Sequence of chain 1.C:
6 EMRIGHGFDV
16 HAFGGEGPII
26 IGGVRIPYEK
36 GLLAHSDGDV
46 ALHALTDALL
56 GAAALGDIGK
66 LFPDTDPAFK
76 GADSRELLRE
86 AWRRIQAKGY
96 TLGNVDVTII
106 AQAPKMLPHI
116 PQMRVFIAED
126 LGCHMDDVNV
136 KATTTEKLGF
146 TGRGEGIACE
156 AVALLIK

Binding-site contacts:
Ligand atom O2B contacts residue GLY144 of chain 1.C at 3.4 Å.
Ligand atom O3B contacts residue GLY144 of chain 1.B at 3.2 Å.
Ligand atom O1B contacts residue ARG148 of chain 1.A at 3.0 Å (salt-bridge).
Ligand atom O2A contacts residue GLY144 of chain 1.A at 3.3 Å.
Ligand atom O1B contacts residue GLY144 of chain 1.A at 3.4 Å.
Ligand atom C7 contacts residue PHE13 of chain 1.B at 4.2 Å (hydrophobic).
Ligand atom O1 contacts residue GLY144 of chain 1.A at 4.1 Å.
Ligand atom PA contacts residue GLY144 of chain 1.A at 4.0 Å.
Ligand atom PA contacts residue PHE145 of chain 1.A at 3.9 Å.
Ligand atom O3B contacts residue ARG148 of chain 1.A at 3.0 Å (salt-bridge).
Ligand atom PB contacts residue GLY144 of chain 1.B at 4.1 Å.
Ligand atom O3B contacts residue PHE145 of chain 1.A at 3.9 Å.
Ligand atom C2 contacts residue PHE145 of chain 1.A at 4.1 Å (hydrophobic).
Ligand atom O3A contacts residue PHE145 of chain 1.C at 3.5 Å (h-bond).
Ligand atom O3A contacts residue GLY144 of chain 1.C at 3.3 Å.
Ligand atom C9 contacts residue PHE145 of chain 1.B at 3.6 Å (hydrophobic).
Ligand atom C1 contacts residue PHE145 of chain 1.A at 4.2 Å (hydrophobic).
Ligand atom O2B contacts residue ARG148 of chain 1.C at 2.7 Å (salt-bridge).
Ligand atom C9 contacts residue THR146 of chain 1.C at 4.2 Å.
Ligand atom PA contacts residue GLY144 of chain 1.B at 3.8 Å.
Ligand atom PB contacts residue ARG148 of chain 1.B at 3.9 Å.
Ligand atom C1 contacts residue PHE145 of chain 1.C at 3.4 Å (hydrophobic).
Ligand atom C10 contacts residue PHE145 of chain 1.C at 4.1 Å (hydrophobic).
Ligand atom C9 contacts residue THR140 of chain 1.C at 3.6 Å.
Ligand atom O1B contacts residue PHE145 of chain 1.C at 4.1 Å.
Ligand atom O2B contacts residue PHE145 of chain 1.B at 4.1 Å.
Ligand atom PB contacts residue GLY144 of chain 1.C at 4.0 Å.
Ligand atom PB contacts residue ARG148 of chain 1.C at 3.6 Å.
Ligand atom O1A contacts residue PHE145 of chain 1.B at 3.1 Å (h-bond).
Ligand atom O2A contacts residue GLY144 of chain 1.B at 3.6 Å.
Ligand atom O3B contacts residue PHE145 of chain 1.B at 4.1 Å.
Ligand atom O2A contacts residue PHE145 of chain 1.A at 2.7 Å (h-bond).
Ligand atom O3B contacts residue ARG148 of chain 1.B at 3.1 Å (salt-bridge).
Ligand atom PB contacts residue ARG148 of chain 1.A at 4.0 Å.
Ligand atom O2B contacts residue ARG148 of chain 1.B at 2.7 Å (salt-bridge).
Ligand atom O1 contacts residue PHE145 of chain 1.C at 3.2 Å.
Ligand atom O1A contacts residue GLY144 of chain 1.B at 3.3 Å.
Ligand atom O1B contacts residue ARG148 of chain 1.C at 2.6 Å (salt-bridge).
Ligand atom O3A contacts residue GLY144 of chain 1.A at 3.9 Å.
Ligand atom PB contacts residue GLY144 of chain 1.A at 4.1 Å.

Sequence of chain 1.A:
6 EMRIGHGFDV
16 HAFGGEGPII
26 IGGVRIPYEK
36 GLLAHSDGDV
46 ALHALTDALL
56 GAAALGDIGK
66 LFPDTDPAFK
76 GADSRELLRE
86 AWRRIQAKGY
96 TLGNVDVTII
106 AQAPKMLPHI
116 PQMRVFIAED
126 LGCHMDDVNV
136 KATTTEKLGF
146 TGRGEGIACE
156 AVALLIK

A small-molecule ligand and the protein it binds are described below.
Small molecule (SMILES): CC(C)=CCC/C(C)=C/CO[P](=O)(O)OP(=O)(O)O

Sequence of chain 1.B:
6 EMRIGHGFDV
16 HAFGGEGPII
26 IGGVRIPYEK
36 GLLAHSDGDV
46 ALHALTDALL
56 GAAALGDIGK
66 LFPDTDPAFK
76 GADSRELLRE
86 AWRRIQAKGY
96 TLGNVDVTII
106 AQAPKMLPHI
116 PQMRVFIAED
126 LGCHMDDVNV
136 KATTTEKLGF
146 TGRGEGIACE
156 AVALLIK